Binding-site contacts:
Ligand atom N contacts residue GLU64 of chain 1.A at 2.7 Å (salt-bridge).
Ligand atom O contacts residue THR96 of chain 1.A at 4.5 Å.
Ligand atom CA contacts residue GLU64 of chain 1.A at 3.4 Å.
Ligand atom OE1 contacts residue THR16 of chain 1.A at 2.6 Å (h-bond).
Ligand atom O contacts residue GLU64 of chain 1.A at 3.8 Å.
Ligand atom OXT contacts residue GLY95 of chain 1.A at 3.7 Å.
Ligand atom OE2 contacts residue THR96 of chain 1.A at 2.5 Å (h-bond).
Ligand atom C contacts residue GLU64 of chain 1.A at 3.4 Å.
Ligand atom CD contacts residue THR16 of chain 1.A at 3.6 Å.
Ligand atom CD contacts residue THR96 of chain 1.A at 3.5 Å.
Ligand atom CG contacts residue THR16 of chain 1.A at 3.4 Å.
Ligand atom CD contacts residue ALA121 of chain 1.A at 3.8 Å (hydrophobic).
Ligand atom OXT contacts residue THR96 of chain 1.A at 3.6 Å (h-bond).
Ligand atom OE1 contacts residue ALA121 of chain 1.A at 3.7 Å.
Ligand atom C contacts residue THR96 of chain 1.A at 4.2 Å.
Ligand atom OE1 contacts residue ILE17 of chain 1.A at 4.1 Å.
Ligand atom O contacts residue GLY15 of chain 1.A at 3.8 Å.
Ligand atom C contacts residue ALA62 of chain 1.A at 4.3 Å (hydrophobic).
Ligand atom C contacts residue SER63 of chain 1.A at 3.5 Å.
Ligand atom O contacts residue SER63 of chain 1.A at 3.0 Å (h-bond).
Ligand atom OXT contacts residue ASP97 of chain 1.A at 3.2 Å (salt-bridge).
Ligand atom OE2 contacts residue ASP97 of chain 1.A at 4.2 Å.
Ligand atom OE1 contacts residue GLY15 of chain 1.A at 3.5 Å.
Ligand atom O contacts residue GLY95 of chain 1.A at 3.4 Å.
Ligand atom CB contacts residue THR96 of chain 1.A at 4.4 Å.
Ligand atom OE1 contacts residue GLY95 of chain 1.A at 3.4 Å.
Ligand atom N contacts residue SER255 of chain 1.B at 3.2 Å (h-bond).
Ligand atom C contacts residue GLY95 of chain 1.A at 3.9 Å.
Ligand atom O contacts residue ALA62 of chain 1.A at 3.5 Å.
Ligand atom OE2 contacts residue ALA121 of chain 1.A at 3.7 Å.
Ligand atom OXT contacts residue GLU64 of chain 1.A at 3.6 Å (salt-bridge).
Ligand atom CB contacts residue ASP97 of chain 1.A at 3.9 Å.
Ligand atom OE1 contacts residue THR96 of chain 1.A at 3.7 Å.
Ligand atom N contacts residue ASP97 of chain 1.A at 2.6 Å (salt-bridge).
Ligand atom OE2 contacts residue GLY95 of chain 1.A at 3.7 Å.
Ligand atom OXT contacts residue SER63 of chain 1.A at 2.5 Å (h-bond).
Ligand atom OE1 contacts residue HIS94 of chain 1.A at 4.5 Å.
Ligand atom C contacts residue ASP97 of chain 1.A at 3.9 Å.
Ligand atom CA contacts residue ASP97 of chain 1.A at 3.6 Å.
Ligand atom CD contacts residue GLY95 of chain 1.A at 3.8 Å.

The small molecule below binds the protein below.
Small molecule (SMILES): N[C@@H](CCC(=O)O)C(=O)O

Sequence of chain 1.A:
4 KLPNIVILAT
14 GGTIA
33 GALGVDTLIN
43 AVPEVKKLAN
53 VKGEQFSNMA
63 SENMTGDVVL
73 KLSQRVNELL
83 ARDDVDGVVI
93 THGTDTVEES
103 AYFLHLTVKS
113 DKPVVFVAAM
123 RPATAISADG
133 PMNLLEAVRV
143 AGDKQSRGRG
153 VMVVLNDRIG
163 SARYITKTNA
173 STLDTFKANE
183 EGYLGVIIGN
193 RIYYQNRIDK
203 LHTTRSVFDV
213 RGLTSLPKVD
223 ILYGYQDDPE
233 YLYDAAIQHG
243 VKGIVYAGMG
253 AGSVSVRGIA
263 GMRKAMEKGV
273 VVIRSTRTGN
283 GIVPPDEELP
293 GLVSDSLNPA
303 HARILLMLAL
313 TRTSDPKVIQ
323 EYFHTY

Sequence of chain 1.B:
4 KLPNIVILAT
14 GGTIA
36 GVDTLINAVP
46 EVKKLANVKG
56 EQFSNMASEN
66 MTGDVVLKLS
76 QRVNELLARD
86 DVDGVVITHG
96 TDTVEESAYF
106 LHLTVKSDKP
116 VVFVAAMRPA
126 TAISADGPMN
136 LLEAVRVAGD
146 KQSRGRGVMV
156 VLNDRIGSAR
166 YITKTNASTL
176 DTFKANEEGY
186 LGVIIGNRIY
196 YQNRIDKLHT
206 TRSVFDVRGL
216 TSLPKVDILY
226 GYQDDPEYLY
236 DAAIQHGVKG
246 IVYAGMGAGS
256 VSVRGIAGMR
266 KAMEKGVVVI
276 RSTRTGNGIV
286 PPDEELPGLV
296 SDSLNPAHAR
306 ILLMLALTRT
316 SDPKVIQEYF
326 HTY